Sequence of chain 3.A:
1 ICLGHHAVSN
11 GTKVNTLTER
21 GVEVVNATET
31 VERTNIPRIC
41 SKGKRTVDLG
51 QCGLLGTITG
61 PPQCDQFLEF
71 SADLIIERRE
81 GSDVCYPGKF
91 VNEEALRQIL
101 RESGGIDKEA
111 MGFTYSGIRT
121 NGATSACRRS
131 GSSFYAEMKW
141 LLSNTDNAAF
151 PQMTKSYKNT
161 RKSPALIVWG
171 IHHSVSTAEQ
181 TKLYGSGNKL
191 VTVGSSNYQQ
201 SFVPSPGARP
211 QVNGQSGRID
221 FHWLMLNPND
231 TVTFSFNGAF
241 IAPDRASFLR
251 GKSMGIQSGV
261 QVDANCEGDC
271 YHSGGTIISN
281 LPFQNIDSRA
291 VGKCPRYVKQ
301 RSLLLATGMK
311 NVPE

Binding-site contacts:
Ligand atom O9 contacts residue GLU179 of chain 3.A at 2.6 Å (salt-bridge).
Ligand atom C11 contacts residue TRP140 of chain 3.A at 4.0 Å (hydrophobic).
Ligand atom O1A contacts residue GLN215 of chain 3.A at 3.2 Å (h-bond).
Ligand atom C11 contacts residue ALA123 of chain 3.A at 3.8 Å (hydrophobic).
Ligand atom O8 contacts residue TYR86 of chain 3.A at 3.0 Å.
Ligand atom C8 contacts residue GLN215 of chain 3.A at 3.6 Å.
Ligand atom C9 contacts residue TYR86 of chain 3.A at 3.4 Å (hydrophobic).
Ligand atom C10 contacts residue ALA123 of chain 3.A at 3.8 Å (hydrophobic).
Ligand atom O4 contacts residue ALA123 of chain 3.A at 3.9 Å.
Ligand atom C7 contacts residue TRP140 of chain 3.A at 3.8 Å (hydrophobic).
Ligand atom O8 contacts residue GLN215 of chain 3.A at 3.1 Å (h-bond).
Ligand atom C4 contacts residue ALA123 of chain 3.A at 3.4 Å (hydrophobic).
Ligand atom C8 contacts residue TYR86 of chain 3.A at 3.9 Å (hydrophobic).
Ligand atom C4 contacts residue GLY214 of chain 3.A at 4.1 Å.
Ligand atom O3 contacts residue GLY214 of chain 3.A at 3.2 Å (h-bond).
Ligand atom O1B contacts residue THR124 of chain 3.A at 3.1 Å (h-bond).
Ligand atom C1 contacts residue THR124 of chain 3.A at 3.3 Å.
Ligand atom C1 contacts residue GLN215 of chain 3.A at 3.8 Å.
Ligand atom C3 contacts residue GLY214 of chain 3.A at 4.1 Å.
Ligand atom O8 contacts residue TRP140 of chain 3.A at 3.8 Å.
Ligand atom C9 contacts residue TRP140 of chain 3.A at 3.9 Å (hydrophobic).
Ligand atom N5 contacts residue ALA123 of chain 3.A at 2.8 Å (h-bond).
Ligand atom O9 contacts residue TYR86 of chain 3.A at 2.9 Å (h-bond).
Ligand atom C9 contacts residue GLU179 of chain 3.A at 3.4 Å.
Ligand atom O4 contacts residue GLN215 of chain 3.A at 2.8 Å (h-bond).
Ligand atom O1B contacts residue SER125 of chain 3.A at 2.8 Å (h-bond).
Ligand atom C1 contacts residue SER125 of chain 3.A at 3.8 Å.
Ligand atom C11 contacts residue GLY122 of chain 3.A at 3.7 Å.
Ligand atom O4 contacts residue GLY214 of chain 3.A at 3.0 Å (h-bond).
Ligand atom C8 contacts residue TRP140 of chain 3.A at 4.0 Å (hydrophobic).
Ligand atom C6 contacts residue GLN215 of chain 3.A at 3.8 Å.
Ligand atom O1A contacts residue THR124 of chain 3.A at 2.7 Å (h-bond).
Ligand atom C6 contacts residue ALA123 of chain 3.A at 4.0 Å (hydrophobic).
Ligand atom C5 contacts residue ALA123 of chain 3.A at 3.5 Å (hydrophobic).
Ligand atom C4 contacts residue GLN215 of chain 3.A at 3.9 Å.
Ligand atom O9 contacts residue GLN215 of chain 3.A at 3.8 Å.
Ligand atom O9 contacts residue HIS172 of chain 3.A at 3.6 Å (h-bond).
Ligand atom O10 contacts residue LEU183 of chain 3.A at 3.4 Å.
Ligand atom C9 contacts residue HIS172 of chain 3.A at 3.5 Å.
Ligand atom C11 contacts residue LEU142 of chain 3.A at 3.6 Å (hydrophobic).

A protein and the small-molecule ligand that binds it are described below.
Small molecule (SMILES): CC(=O)N[C@H]1[C@H]([C@H](O)[C@H](O)CO)O[C@@](OC[C@H]2O[C@@H](O)[C@H](O)[C@@H](O)[C@H]2O)(C(=O)O)C[C@@H]1O